Binding-site contacts:
Ligand atom C11 contacts residue HEM1 of chain 1.H at 3.2 Å.
Ligand atom C08 contacts residue VAL271 of chain 1.B at 3.7 Å (hydrophobic).
Ligand atom C02 contacts residue TRP291 of chain 1.B at 3.8 Å (hydrophobic).
Ligand atom C10 contacts residue GLU296 of chain 1.B at 3.7 Å.
Ligand atom N01 contacts residue GLU296 of chain 1.B at 2.8 Å (salt-bridge).
Ligand atom C28 contacts residue HEM1 of chain 1.H at 3.4 Å.
Ligand atom C07 contacts residue PHE288 of chain 1.B at 3.9 Å (hydrophobic).
Ligand atom C25 contacts residue TYR410 of chain 1.B at 3.4 Å (hydrophobic).
Ligand atom C02 contacts residue HEM1 of chain 1.H at 3.5 Å.
Ligand atom N02 contacts residue GLU296 of chain 1.B at 2.5 Å (salt-bridge).
Ligand atom N02 contacts residue HEM1 of chain 1.H at 3.6 Å.
Ligand atom C27 contacts residue HEM1 of chain 1.H at 3.5 Å.
Ligand atom C03 contacts residue PRO269 of chain 1.B at 3.9 Å (hydrophobic).
Ligand atom C11 contacts residue SER289 of chain 1.B at 3.9 Å.
Ligand atom N01 contacts residue HEM1 of chain 1.H at 3.6 Å.
Ligand atom C06 contacts residue PHE288 of chain 1.B at 3.6 Å (hydrophobic).
Ligand atom C09 contacts residue HEM1 of chain 1.H at 3.5 Å.
Ligand atom C25 contacts residue HEM1 of chain 1.H at 3.7 Å.
Ligand atom C06 contacts residue VAL271 of chain 1.B at 3.6 Å (hydrophobic).
Ligand atom C06 contacts residue HEM1 of chain 1.H at 3.8 Å.
Ligand atom C08 contacts residue HEM1 of chain 1.H at 3.9 Å.
Ligand atom C26 contacts residue HEM1 of chain 1.H at 3.4 Å.
Ligand atom N02 contacts residue TYR292 of chain 1.B at 3.6 Å.
Ligand atom N02 contacts residue PRO269 of chain 1.B at 3.8 Å.
Ligand atom C05 contacts residue HEM1 of chain 1.H at 3.9 Å.
Ligand atom C11 contacts residue GLY290 of chain 1.B at 3.6 Å.
Ligand atom C03 contacts residue HEM1 of chain 1.H at 3.4 Å.
Ligand atom C07 contacts residue VAL271 of chain 1.B at 3.2 Å (hydrophobic).
Ligand atom N29 contacts residue H4B1 of chain 1.I at 3.0 Å (h-bond).
Ligand atom C04 contacts residue HEM1 of chain 1.H at 3.6 Å.
Ligand atom C23 contacts residue HEM1 of chain 1.H at 3.7 Å.
Ligand atom C10 contacts residue HEM1 of chain 1.H at 3.8 Å.
Ligand atom C22 contacts residue HEM1 of chain 1.H at 3.7 Å.
Ligand atom C02 contacts residue GLU296 of chain 1.B at 3.4 Å.
Ligand atom N29 contacts residue HEM1 of chain 1.H at 2.3 Å (h-bond).
Ligand atom C07 contacts residue HEM1 of chain 1.H at 3.8 Å.
Ligand atom N02 contacts residue TRP291 of chain 1.B at 2.8 Å (h-bond).
Ligand atom C03 contacts residue TRP291 of chain 1.B at 3.9 Å (hydrophobic).
Ligand atom C21 contacts residue HEM1 of chain 1.H at 3.7 Å.
Ligand atom C09 contacts residue GLU296 of chain 1.B at 3.8 Å.

This small molecule binds to this protein.
Small molecule (SMILES): Cc1cc(N)nc2cc(-c3cccc(CCN)c3)ccc12

Sequence of chain 1.B:
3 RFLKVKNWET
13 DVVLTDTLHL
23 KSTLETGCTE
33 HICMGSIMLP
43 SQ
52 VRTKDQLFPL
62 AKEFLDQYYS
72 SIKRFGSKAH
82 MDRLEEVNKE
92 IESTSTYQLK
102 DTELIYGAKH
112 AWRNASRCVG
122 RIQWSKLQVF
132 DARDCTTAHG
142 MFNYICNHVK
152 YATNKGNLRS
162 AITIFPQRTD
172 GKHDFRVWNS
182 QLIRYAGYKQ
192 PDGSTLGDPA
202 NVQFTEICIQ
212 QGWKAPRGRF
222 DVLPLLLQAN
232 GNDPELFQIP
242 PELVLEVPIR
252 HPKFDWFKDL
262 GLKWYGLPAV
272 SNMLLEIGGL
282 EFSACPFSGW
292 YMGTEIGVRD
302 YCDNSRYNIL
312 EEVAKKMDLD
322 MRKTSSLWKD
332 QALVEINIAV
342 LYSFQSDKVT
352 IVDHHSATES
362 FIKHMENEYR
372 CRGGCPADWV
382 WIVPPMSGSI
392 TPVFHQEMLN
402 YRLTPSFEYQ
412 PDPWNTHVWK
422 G